This small molecule binds to this protein.
Small molecule (SMILES): CC(=O)N[C@@H]1[C@@H](O)[C@H](O)[C@@H](CO)O[C@H]1O

Sequence of chain 1.A:
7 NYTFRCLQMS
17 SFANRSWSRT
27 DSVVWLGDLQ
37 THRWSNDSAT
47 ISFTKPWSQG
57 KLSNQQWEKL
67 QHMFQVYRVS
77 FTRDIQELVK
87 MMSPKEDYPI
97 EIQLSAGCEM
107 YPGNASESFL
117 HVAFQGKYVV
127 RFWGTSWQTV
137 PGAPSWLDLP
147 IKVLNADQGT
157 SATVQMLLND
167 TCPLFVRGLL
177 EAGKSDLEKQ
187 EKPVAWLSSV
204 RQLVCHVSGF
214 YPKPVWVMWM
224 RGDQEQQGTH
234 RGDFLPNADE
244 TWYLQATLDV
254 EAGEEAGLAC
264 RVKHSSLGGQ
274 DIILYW

Binding-site contacts:
Ligand atom O7 contacts residue ASN42 of chain 1.A at 3.9 Å.
Ligand atom O5 contacts residue ASN42 of chain 1.A at 2.3 Å (h-bond).
Ligand atom C5 contacts residue ASN42 of chain 1.A at 3.7 Å.
Ligand atom C4 contacts residue ASN42 of chain 1.A at 4.3 Å.
Ligand atom C3 contacts residue ASN42 of chain 1.A at 3.9 Å.
Ligand atom C7 contacts residue ASN42 of chain 1.A at 3.7 Å.
Ligand atom C1 contacts residue SER24 of chain 1.A at 3.9 Å.
Ligand atom C7 contacts residue ARG25 of chain 1.A at 4.4 Å.
Ligand atom C8 contacts residue SER24 of chain 1.A at 3.6 Å.
Ligand atom O6 contacts residue ARG74 of chain 1.A at 4.2 Å.
Ligand atom N2 contacts residue ASN42 of chain 1.A at 3.0 Å (h-bond).
Ligand atom O6 contacts residue ASN42 of chain 1.A at 4.4 Å.
Ligand atom C8 contacts residue ARG25 of chain 1.A at 4.1 Å.
Ligand atom N2 contacts residue SER24 of chain 1.A at 3.0 Å (h-bond).
Ligand atom C7 contacts residue SER24 of chain 1.A at 3.8 Å.
Ligand atom C8 contacts residue TRP23 of chain 1.A at 3.3 Å (hydrophobic).
Ligand atom C1 contacts residue ASN42 of chain 1.A at 1.4 Å.
Ligand atom N2 contacts residue ARG25 of chain 1.A at 4.3 Å.
Ligand atom C2 contacts residue ASN42 of chain 1.A at 2.5 Å.
Ligand atom C2 contacts residue SER24 of chain 1.A at 3.8 Å.
Ligand atom C3 contacts residue SER24 of chain 1.A at 4.1 Å.